The protein below binds the small molecule below.
Small molecule (SMILES): CC(=O)C(=O)O

Sequence of chain 1.B:
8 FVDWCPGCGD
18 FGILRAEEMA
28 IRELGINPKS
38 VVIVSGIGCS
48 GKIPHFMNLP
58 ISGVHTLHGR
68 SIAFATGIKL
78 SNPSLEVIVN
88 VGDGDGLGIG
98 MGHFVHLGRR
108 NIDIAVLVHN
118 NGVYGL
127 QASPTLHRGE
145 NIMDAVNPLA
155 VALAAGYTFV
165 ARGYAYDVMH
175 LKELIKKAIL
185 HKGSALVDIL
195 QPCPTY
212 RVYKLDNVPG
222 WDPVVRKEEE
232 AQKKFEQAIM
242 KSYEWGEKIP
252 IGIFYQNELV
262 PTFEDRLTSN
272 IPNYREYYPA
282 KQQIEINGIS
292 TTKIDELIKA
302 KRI

Binding-site contacts:
Ligand atom OXT contacts residue THR257 of chain 1.A at 2.9 Å (h-bond).
Ligand atom O contacts residue TPP1 of chain 1.E at 4.0 Å.
Ligand atom OXT contacts residue ARG344 of chain 1.A at 3.1 Å (salt-bridge).
Ligand atom O3 contacts residue ARG344 of chain 1.A at 3.2 Å (salt-bridge).
Ligand atom CB contacts residue SER42 of chain 1.A at 3.6 Å.
Ligand atom O3 contacts residue PRO352 of chain 1.A at 3.9 Å.
Ligand atom CB contacts residue LEU123 of chain 1.B at 3.8 Å (hydrophobic).
Ligand atom CA contacts residue THR349 of chain 1.A at 4.3 Å.
Ligand atom OXT contacts residue PRO352 of chain 1.A at 4.0 Å.
Ligand atom O3 contacts residue ILE44 of chain 1.B at 4.0 Å.
Ligand atom C contacts residue TPP1 of chain 1.E at 3.4 Å.
Ligand atom CA contacts residue ARG344 of chain 1.A at 3.8 Å.
Ligand atom O contacts residue SER42 of chain 1.A at 4.2 Å.
Ligand atom C contacts residue ARG344 of chain 1.A at 3.7 Å.
Ligand atom CA contacts residue ILE44 of chain 1.B at 4.2 Å (hydrophobic).
Ligand atom CB contacts residue TPP1 of chain 1.E at 3.5 Å.
Ligand atom OXT contacts residue ILE256 of chain 1.A at 3.7 Å.
Ligand atom C contacts residue PRO352 of chain 1.A at 3.5 Å (hydrophobic).
Ligand atom O contacts residue PRO352 of chain 1.A at 3.8 Å.
Ligand atom OXT contacts residue TPP1 of chain 1.E at 3.4 Å.
Ligand atom CB contacts residue PRO352 of chain 1.A at 3.5 Å (hydrophobic).
Ligand atom O contacts residue THR257 of chain 1.A at 3.2 Å.
Ligand atom CA contacts residue PRO352 of chain 1.A at 3.4 Å (hydrophobic).
Ligand atom O3 contacts residue THR349 of chain 1.A at 3.8 Å.
Ligand atom CB contacts residue THR349 of chain 1.A at 3.9 Å.
Ligand atom C contacts residue THR257 of chain 1.A at 3.5 Å.
Ligand atom CB contacts residue ILE44 of chain 1.B at 3.7 Å (hydrophobic).
Ligand atom CA contacts residue TPP1 of chain 1.E at 2.9 Å.
Ligand atom O contacts residue LEU123 of chain 1.B at 3.8 Å.
Ligand atom O3 contacts residue TPP1 of chain 1.E at 2.6 Å (h-bond).

Sequence of chain 1.A:
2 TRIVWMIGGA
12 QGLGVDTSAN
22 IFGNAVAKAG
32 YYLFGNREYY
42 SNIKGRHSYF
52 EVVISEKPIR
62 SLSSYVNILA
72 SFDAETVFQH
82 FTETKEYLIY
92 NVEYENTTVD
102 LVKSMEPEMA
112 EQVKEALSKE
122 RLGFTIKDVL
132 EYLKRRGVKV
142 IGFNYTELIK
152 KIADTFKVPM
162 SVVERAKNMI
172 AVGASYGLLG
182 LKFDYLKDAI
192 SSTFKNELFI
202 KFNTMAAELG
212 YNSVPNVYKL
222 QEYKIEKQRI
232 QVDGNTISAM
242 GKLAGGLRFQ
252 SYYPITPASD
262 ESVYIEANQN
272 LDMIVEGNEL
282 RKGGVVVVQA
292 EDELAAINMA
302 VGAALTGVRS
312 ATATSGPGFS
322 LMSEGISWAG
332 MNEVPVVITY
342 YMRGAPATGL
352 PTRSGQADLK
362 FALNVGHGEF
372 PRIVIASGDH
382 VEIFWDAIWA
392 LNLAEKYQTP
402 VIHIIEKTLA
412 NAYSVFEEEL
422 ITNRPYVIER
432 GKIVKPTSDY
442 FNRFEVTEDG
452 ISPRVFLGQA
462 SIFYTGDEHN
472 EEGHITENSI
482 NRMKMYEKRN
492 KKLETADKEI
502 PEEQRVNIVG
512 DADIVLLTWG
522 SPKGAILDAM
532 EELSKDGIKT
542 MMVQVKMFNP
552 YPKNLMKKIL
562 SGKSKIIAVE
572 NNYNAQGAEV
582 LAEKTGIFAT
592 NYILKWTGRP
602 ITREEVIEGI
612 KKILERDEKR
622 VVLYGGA